Binding-site contacts:
Ligand atom C8 contacts residue HIS449 of chain 1.A at 4.1 Å.
Ligand atom N2 contacts residue HIS449 of chain 1.A at 3.2 Å.
Ligand atom O7 contacts residue PRO447 of chain 1.A at 4.0 Å.
Ligand atom C2 contacts residue HIS449 of chain 1.A at 4.1 Å.
Ligand atom C7 contacts residue SER446 of chain 1.A at 3.8 Å.
Ligand atom C3 contacts residue ASN440 of chain 1.A at 3.8 Å.
Ligand atom O5 contacts residue ASN440 of chain 1.A at 2.4 Å (h-bond).
Ligand atom O7 contacts residue HIS449 of chain 1.A at 4.5 Å.
Ligand atom C1 contacts residue ASN440 of chain 1.A at 1.4 Å.
Ligand atom O7 contacts residue SER446 of chain 1.A at 3.3 Å (h-bond).
Ligand atom N2 contacts residue ASN440 of chain 1.A at 2.9 Å (h-bond).
Ligand atom C5 contacts residue ASN440 of chain 1.A at 3.7 Å.
Ligand atom C4 contacts residue ASN440 of chain 1.A at 4.2 Å.
Ligand atom O7 contacts residue ASN440 of chain 1.A at 4.0 Å.
Ligand atom C7 contacts residue HIS449 of chain 1.A at 3.8 Å.
Ligand atom C7 contacts residue ASN440 of chain 1.A at 3.9 Å.
Ligand atom N2 contacts residue SER446 of chain 1.A at 4.0 Å.
Ligand atom C2 contacts residue ASN440 of chain 1.A at 2.5 Å.
Ligand atom C3 contacts residue HIS449 of chain 1.A at 4.2 Å.
Ligand atom C1 contacts residue HIS449 of chain 1.A at 3.5 Å.
Ligand atom O6 contacts residue ASN440 of chain 1.A at 4.1 Å.

Sequence of chain 1.A:
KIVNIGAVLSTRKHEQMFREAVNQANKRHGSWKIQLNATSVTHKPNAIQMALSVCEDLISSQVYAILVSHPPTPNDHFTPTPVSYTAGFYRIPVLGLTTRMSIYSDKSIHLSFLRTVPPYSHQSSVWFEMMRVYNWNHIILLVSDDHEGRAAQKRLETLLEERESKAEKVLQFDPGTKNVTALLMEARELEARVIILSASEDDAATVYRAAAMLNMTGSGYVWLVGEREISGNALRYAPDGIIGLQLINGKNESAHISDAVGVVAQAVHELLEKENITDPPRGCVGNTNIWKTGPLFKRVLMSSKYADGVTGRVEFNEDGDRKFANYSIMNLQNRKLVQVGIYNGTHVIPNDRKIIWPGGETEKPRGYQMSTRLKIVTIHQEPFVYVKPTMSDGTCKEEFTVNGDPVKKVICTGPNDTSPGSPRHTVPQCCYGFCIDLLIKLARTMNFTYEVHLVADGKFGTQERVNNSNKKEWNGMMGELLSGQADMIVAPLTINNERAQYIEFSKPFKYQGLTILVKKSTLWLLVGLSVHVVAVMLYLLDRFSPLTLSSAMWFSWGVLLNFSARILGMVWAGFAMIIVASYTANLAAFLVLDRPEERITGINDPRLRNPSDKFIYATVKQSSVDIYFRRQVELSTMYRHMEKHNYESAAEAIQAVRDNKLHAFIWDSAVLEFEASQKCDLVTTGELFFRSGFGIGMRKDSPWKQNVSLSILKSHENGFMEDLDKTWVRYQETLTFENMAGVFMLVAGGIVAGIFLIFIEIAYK

This small molecule binds to this protein.
Small molecule (SMILES): CC(=O)N[C@@H]1[C@@H](O)[C@H](O)[C@@H](CO)O[C@H]1O